This protein binds this small molecule.
Small molecule (SMILES): C[N+]1([O-])CCC([Si](C)(C)c2ccccc2)CC1

Sequence of chain 1.F:
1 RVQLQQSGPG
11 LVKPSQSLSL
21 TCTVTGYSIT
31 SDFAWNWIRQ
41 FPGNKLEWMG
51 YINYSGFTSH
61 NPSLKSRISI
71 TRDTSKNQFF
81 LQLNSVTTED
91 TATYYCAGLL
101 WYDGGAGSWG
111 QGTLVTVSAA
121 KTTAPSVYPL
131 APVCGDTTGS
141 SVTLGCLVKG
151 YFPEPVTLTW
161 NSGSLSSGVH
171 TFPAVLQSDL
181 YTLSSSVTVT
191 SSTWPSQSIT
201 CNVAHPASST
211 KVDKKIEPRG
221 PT

Sequence of chain 1.E:
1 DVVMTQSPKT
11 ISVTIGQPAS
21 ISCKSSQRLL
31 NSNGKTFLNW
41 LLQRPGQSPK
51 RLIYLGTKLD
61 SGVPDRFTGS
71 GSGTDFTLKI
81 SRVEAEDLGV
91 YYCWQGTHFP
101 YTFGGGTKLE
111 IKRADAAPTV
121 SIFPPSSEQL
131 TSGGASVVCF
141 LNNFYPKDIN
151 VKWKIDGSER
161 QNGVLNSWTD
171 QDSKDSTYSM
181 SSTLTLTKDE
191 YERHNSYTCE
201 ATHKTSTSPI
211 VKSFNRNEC

Binding-site contacts:
Ligand atom C7 contacts residue ALA34 of chain 1.F at 3.9 Å (hydrophobic).
Ligand atom C14 contacts residue TRP101 of chain 1.F at 4.3 Å (hydrophobic).
Ligand atom C5 contacts residue LEU99 of chain 1.F at 4.3 Å (hydrophobic).
Ligand atom C2 contacts residue GLY104 of chain 1.F at 4.0 Å.
Ligand atom C3 contacts residue PHE37 of chain 1.E at 4.2 Å (hydrophobic).
Ligand atom C6 contacts residue GLY96 of chain 1.E at 3.5 Å.
Ligand atom C12 contacts residue GLY96 of chain 1.E at 3.2 Å.
Ligand atom O1 contacts residue TYR51 of chain 1.F at 3.8 Å.
Ligand atom C2 contacts residue ASN39 of chain 1.E at 3.5 Å.
Ligand atom C3 contacts residue LEU99 of chain 1.F at 4.1 Å (hydrophobic).
Ligand atom C8 contacts residue TYR101 of chain 1.E at 3.9 Å (hydrophobic).
Ligand atom C8 contacts residue ASN36 of chain 1.F at 4.2 Å.
Ligand atom C1 contacts residue ASN39 of chain 1.E at 3.5 Å.
Ligand atom C13 contacts residue GLY96 of chain 1.E at 3.1 Å.
Ligand atom C1 contacts residue GLY96 of chain 1.E at 3.8 Å.
Ligand atom C5 contacts residue TRP94 of chain 1.E at 3.9 Å (hydrophobic).
Ligand atom C1 contacts residue GLN95 of chain 1.E at 4.3 Å.
Ligand atom C13 contacts residue TYR101 of chain 1.E at 4.2 Å (hydrophobic).
Ligand atom C8 contacts residue TYR51 of chain 1.F at 4.1 Å (hydrophobic).
Ligand atom C6 contacts residue TRP94 of chain 1.E at 3.6 Å (hydrophobic).
Ligand atom C12 contacts residue TYR101 of chain 1.E at 4.4 Å (hydrophobic).
Ligand atom C12 contacts residue PHE37 of chain 1.E at 4.2 Å (hydrophobic).
Ligand atom C2 contacts residue PHE37 of chain 1.E at 4.2 Å (hydrophobic).
Ligand atom O1 contacts residue TRP101 of chain 1.F at 4.0 Å.
Ligand atom O1 contacts residue TYR101 of chain 1.E at 3.3 Å (h-bond).
Ligand atom C4 contacts residue LEU99 of chain 1.F at 4.0 Å (hydrophobic).
Ligand atom C1 contacts residue TRP94 of chain 1.E at 3.8 Å (hydrophobic).
Ligand atom C3 contacts residue GLY104 of chain 1.F at 3.6 Å.
Ligand atom C2 contacts residue LEU99 of chain 1.F at 4.3 Å (hydrophobic).
Ligand atom C7 contacts residue LEU100 of chain 1.F at 4.3 Å (hydrophobic).
Ligand atom C4 contacts residue GLY96 of chain 1.E at 4.1 Å.
Ligand atom C7 contacts residue ASN36 of chain 1.F at 4.3 Å.
Ligand atom C10 contacts residue TRP101 of chain 1.F at 3.7 Å (hydrophobic).
Ligand atom C1 contacts residue PHE37 of chain 1.E at 4.1 Å (hydrophobic).
Ligand atom C11 contacts residue TRP101 of chain 1.F at 3.5 Å (hydrophobic).
Ligand atom C7 contacts residue LEU99 of chain 1.F at 3.5 Å (hydrophobic).
Ligand atom N1 contacts residue TRP101 of chain 1.F at 4.4 Å.
Ligand atom C5 contacts residue GLY96 of chain 1.E at 3.5 Å.
Ligand atom C6 contacts residue GLN95 of chain 1.E at 3.8 Å.
Ligand atom C9 contacts residue TRP101 of chain 1.F at 4.4 Å (hydrophobic).